Sequence of chain 1.D:
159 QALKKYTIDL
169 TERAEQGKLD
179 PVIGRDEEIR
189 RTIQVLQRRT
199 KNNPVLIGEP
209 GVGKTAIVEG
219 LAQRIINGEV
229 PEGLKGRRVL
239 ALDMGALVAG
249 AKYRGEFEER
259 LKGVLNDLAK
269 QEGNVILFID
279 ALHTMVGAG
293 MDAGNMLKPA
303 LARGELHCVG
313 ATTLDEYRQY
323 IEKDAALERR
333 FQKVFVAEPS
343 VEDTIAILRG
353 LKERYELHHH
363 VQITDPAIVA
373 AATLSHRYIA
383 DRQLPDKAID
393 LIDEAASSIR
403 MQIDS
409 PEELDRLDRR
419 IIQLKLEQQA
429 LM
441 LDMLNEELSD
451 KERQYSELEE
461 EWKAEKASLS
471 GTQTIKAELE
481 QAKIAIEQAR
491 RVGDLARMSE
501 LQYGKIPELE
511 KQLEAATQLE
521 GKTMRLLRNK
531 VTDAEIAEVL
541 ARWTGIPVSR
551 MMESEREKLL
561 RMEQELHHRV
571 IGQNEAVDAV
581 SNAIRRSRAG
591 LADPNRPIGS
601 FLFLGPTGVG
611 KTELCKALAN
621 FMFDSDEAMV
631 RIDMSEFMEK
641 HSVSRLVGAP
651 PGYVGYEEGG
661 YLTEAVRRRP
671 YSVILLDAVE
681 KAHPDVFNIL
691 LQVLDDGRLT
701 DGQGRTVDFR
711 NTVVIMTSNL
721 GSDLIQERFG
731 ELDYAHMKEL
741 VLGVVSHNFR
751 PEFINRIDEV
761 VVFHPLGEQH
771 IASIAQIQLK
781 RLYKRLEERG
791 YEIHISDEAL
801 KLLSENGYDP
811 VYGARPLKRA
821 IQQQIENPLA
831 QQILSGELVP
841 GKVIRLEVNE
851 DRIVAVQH

Sequence of chain 1.C:
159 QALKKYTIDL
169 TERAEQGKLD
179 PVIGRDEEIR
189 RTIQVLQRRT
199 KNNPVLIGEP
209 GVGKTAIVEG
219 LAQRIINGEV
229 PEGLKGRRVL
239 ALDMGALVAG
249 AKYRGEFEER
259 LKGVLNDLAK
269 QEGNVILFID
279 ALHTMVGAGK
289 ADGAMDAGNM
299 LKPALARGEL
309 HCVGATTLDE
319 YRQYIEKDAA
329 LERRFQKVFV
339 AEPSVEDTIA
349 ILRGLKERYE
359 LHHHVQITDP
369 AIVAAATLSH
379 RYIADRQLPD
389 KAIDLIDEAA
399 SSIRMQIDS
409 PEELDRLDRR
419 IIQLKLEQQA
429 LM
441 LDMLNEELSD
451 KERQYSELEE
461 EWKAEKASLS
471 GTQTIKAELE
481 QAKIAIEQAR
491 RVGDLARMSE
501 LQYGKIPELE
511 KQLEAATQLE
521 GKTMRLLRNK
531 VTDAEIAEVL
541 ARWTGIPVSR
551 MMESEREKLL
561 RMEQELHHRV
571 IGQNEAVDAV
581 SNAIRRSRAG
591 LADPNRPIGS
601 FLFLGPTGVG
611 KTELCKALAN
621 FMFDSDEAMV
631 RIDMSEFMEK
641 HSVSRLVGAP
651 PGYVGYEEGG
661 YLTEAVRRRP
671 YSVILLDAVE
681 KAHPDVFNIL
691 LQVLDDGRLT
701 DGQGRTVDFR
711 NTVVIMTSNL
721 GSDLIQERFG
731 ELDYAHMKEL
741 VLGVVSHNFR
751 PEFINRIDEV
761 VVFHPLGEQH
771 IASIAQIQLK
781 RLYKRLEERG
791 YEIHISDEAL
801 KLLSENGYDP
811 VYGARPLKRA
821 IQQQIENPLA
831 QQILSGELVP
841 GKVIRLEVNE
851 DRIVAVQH

This small molecule binds to this protein.
Small molecule (SMILES): Nc1ncnc2c1ncn2[C@@H]1O[C@H](COP(=O)(O)OP(=O)(O)OP(O)(O)=S)[C@@H](O)[C@H]1O

Binding-site contacts:
Ligand atom O2B contacts residue LYS611 of chain 1.D at 3.0 Å (salt-bridge).
Ligand atom C2 contacts residue ARG569 of chain 1.D at 3.9 Å.
Ligand atom O3B contacts residue THR607 of chain 1.D at 3.6 Å.
Ligand atom O2B contacts residue THR612 of chain 1.D at 3.5 Å (h-bond).
Ligand atom N7 contacts residue GLY610 of chain 1.D at 3.2 Å (h-bond).
Ligand atom O2B contacts residue GLY610 of chain 1.D at 3.8 Å.
Ligand atom O3' contacts residue LYS818 of chain 1.D at 2.8 Å (salt-bridge).
Ligand atom O3B contacts residue GLY608 of chain 1.D at 3.3 Å (h-bond).
Ligand atom O2A contacts residue GLY608 of chain 1.D at 3.3 Å.
Ligand atom PB contacts residue THR612 of chain 1.D at 3.9 Å.
Ligand atom O3G contacts residue LYS611 of chain 1.D at 3.9 Å.
Ligand atom O1A contacts residue GLU613 of chain 1.D at 3.6 Å.
Ligand atom C3' contacts residue GLU613 of chain 1.D at 3.9 Å.
Ligand atom O5' contacts residue ARG815 of chain 1.D at 3.8 Å.
Ligand atom C8 contacts residue ALA814 of chain 1.D at 3.7 Å (hydrophobic).
Ligand atom N7 contacts residue VAL609 of chain 1.D at 3.2 Å.
Ligand atom N1 contacts residue ILE571 of chain 1.D at 3.5 Å (h-bond).
Ligand atom O1B contacts residue THR612 of chain 1.D at 2.9 Å (h-bond).
Ligand atom O2' contacts residue GLN778 of chain 1.D at 2.8 Å (h-bond).
Ligand atom O3A contacts residue ARG815 of chain 1.D at 3.7 Å.
Ligand atom O2A contacts residue VAL609 of chain 1.D at 3.1 Å (h-bond).
Ligand atom O2A contacts residue GLY610 of chain 1.D at 2.6 Å (h-bond).
Ligand atom S1G contacts residue THR607 of chain 1.D at 1.8 Å.
Ligand atom C6 contacts residue ILE774 of chain 1.D at 3.9 Å (hydrophobic).
Ligand atom O2G contacts residue ARG756 of chain 1.C at 2.4 Å (salt-bridge).
Ligand atom O1A contacts residue THR612 of chain 1.D at 3.3 Å.
Ligand atom O3A contacts residue GLY608 of chain 1.D at 3.8 Å.
Ligand atom C8 contacts residue GLY610 of chain 1.D at 3.9 Å.
Ligand atom O2A contacts residue LYS611 of chain 1.D at 3.6 Å.
Ligand atom N7 contacts residue ALA814 of chain 1.D at 3.8 Å.
Ligand atom PG contacts residue THR607 of chain 1.D at 3.5 Å.
Ligand atom O3G contacts residue ARG756 of chain 1.C at 3.7 Å.
Ligand atom PG contacts residue ARG756 of chain 1.C at 3.4 Å.
Ligand atom O3B contacts residue LYS611 of chain 1.D at 3.4 Å.
Ligand atom S1G contacts residue GLY608 of chain 1.D at 3.7 Å.
Ligand atom N6 contacts residue VAL609 of chain 1.D at 3.2 Å (h-bond).
Ligand atom C2' contacts residue GLU613 of chain 1.D at 3.6 Å.
Ligand atom O2G contacts residue ARG815 of chain 1.D at 3.5 Å (salt-bridge).
Ligand atom N7 contacts residue GLY608 of chain 1.D at 3.8 Å.
Ligand atom N6 contacts residue ILE571 of chain 1.D at 3.3 Å (h-bond).